Binding-site contacts:
Ligand atom C7 contacts residue GLU72 of chain 1.B at 4.2 Å.
Ligand atom O7 contacts residue ASN79 of chain 1.B at 3.6 Å (h-bond).
Ligand atom O5 contacts residue ASN82 of chain 1.B at 2.4 Å (h-bond).
Ligand atom O6 contacts residue ARG295 of chain 1.A at 4.2 Å.
Ligand atom C5 contacts residue ASN82 of chain 1.B at 3.7 Å.
Ligand atom C8 contacts residue GLU72 of chain 1.B at 3.8 Å.
Ligand atom C8 contacts residue ASN79 of chain 1.B at 3.1 Å.
Ligand atom N2 contacts residue GLU72 of chain 1.B at 4.1 Å.
Ligand atom C3 contacts residue ASN82 of chain 1.B at 3.9 Å.
Ligand atom O6 contacts residue ARG85 of chain 1.B at 4.5 Å.
Ligand atom O7 contacts residue ASN82 of chain 1.B at 4.5 Å.
Ligand atom C7 contacts residue ASN82 of chain 1.B at 4.0 Å.
Ligand atom N2 contacts residue ASN82 of chain 1.B at 3.1 Å (h-bond).
Ligand atom C1 contacts residue ASN82 of chain 1.B at 1.5 Å.
Ligand atom C8 contacts residue LYS75 of chain 1.B at 3.9 Å.
Ligand atom C4 contacts residue ASN82 of chain 1.B at 4.3 Å.
Ligand atom C7 contacts residue ASN79 of chain 1.B at 3.5 Å.
Ligand atom C2 contacts residue ASN82 of chain 1.B at 2.5 Å.
Ligand atom N2 contacts residue ASN79 of chain 1.B at 4.3 Å.

A small-molecule ligand and the protein it binds are described below.
Small molecule (SMILES): CC(=O)N[C@@H]1[C@@H](O)[C@H](O)[C@@H](CO)O[C@H]1O

Sequence of chain 1.A:
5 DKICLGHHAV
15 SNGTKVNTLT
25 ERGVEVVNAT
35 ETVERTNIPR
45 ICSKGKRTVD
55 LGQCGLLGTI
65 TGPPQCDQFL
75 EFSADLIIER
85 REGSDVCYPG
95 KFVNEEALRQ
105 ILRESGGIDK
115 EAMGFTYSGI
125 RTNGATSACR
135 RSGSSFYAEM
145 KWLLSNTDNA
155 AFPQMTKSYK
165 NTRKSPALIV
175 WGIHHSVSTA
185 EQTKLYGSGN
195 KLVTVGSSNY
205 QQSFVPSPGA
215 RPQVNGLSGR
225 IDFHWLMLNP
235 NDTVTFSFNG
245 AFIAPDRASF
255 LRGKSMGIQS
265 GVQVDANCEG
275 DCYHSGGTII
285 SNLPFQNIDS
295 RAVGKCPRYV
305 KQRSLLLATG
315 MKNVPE

Sequence of chain 1.B:
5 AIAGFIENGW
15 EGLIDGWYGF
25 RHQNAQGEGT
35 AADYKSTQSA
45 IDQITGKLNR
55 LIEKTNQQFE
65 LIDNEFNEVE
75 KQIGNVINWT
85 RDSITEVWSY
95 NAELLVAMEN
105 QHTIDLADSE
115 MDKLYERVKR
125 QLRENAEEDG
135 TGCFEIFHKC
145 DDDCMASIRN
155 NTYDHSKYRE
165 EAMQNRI